Sequence of chain 1.A:
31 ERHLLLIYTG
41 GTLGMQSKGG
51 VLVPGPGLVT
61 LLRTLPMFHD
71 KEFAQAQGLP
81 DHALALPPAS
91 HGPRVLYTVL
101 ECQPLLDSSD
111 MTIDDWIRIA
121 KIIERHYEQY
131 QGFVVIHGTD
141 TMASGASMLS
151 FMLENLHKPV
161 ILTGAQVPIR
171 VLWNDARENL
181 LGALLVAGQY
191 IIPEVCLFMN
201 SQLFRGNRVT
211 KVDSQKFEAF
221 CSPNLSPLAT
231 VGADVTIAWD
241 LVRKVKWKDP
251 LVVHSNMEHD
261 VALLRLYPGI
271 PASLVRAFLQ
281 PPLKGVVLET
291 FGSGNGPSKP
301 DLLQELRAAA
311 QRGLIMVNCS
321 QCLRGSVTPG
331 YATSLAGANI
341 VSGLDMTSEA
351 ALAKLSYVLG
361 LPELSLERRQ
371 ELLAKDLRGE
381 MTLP

Sequence of chain 1.D:
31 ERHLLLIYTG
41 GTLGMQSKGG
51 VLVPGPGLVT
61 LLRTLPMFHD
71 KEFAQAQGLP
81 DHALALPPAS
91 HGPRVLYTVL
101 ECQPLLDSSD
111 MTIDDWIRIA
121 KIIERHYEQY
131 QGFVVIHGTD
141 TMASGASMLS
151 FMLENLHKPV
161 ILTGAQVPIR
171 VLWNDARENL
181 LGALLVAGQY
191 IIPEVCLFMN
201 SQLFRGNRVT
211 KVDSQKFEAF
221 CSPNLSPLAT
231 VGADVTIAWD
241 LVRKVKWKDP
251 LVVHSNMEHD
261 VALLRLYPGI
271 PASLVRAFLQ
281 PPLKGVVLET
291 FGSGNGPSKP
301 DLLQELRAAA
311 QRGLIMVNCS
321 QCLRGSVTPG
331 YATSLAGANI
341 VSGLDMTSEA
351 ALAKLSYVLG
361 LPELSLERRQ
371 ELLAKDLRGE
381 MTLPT

A small-molecule ligand and the protein it binds are described below.
Small molecule (SMILES): N[C@@H](CC(=O)O)C(=O)O

Binding-site contacts:
Ligand atom N contacts residue ASN295 of chain 1.A at 3.8 Å.
Ligand atom C contacts residue SER108 of chain 1.D at 3.5 Å.
Ligand atom OXT contacts residue THR42 of chain 1.D at 4.0 Å.
Ligand atom OD2 contacts residue THR139 of chain 1.D at 2.7 Å (h-bond).
Ligand atom CB contacts residue ASP140 of chain 1.D at 3.6 Å.
Ligand atom CB contacts residue THR42 of chain 1.D at 3.2 Å.
Ligand atom OD1 contacts residue THR139 of chain 1.D at 3.0 Å (h-bond).
Ligand atom CA contacts residue ASP107 of chain 1.D at 3.9 Å.
Ligand atom C contacts residue ASP107 of chain 1.D at 3.5 Å.
Ligand atom CG contacts residue THR139 of chain 1.D at 3.0 Å.
Ligand atom OXT contacts residue GLY41 of chain 1.D at 3.2 Å.
Ligand atom OD2 contacts residue ALA165 of chain 1.D at 3.2 Å (h-bond).
Ligand atom N contacts residue ASP107 of chain 1.D at 3.1 Å (salt-bridge).
Ligand atom OD2 contacts residue GLN166 of chain 1.D at 3.8 Å.
Ligand atom O contacts residue THR139 of chain 1.D at 3.2 Å (h-bond).
Ligand atom OD1 contacts residue GLY41 of chain 1.D at 4.0 Å.
Ligand atom OD1 contacts residue GLY138 of chain 1.D at 3.3 Å.
Ligand atom OD1 contacts residue ALA165 of chain 1.D at 4.0 Å.
Ligand atom C contacts residue THR139 of chain 1.D at 3.9 Å.
Ligand atom C contacts residue ASP140 of chain 1.D at 3.9 Å.
Ligand atom CG contacts residue ALA165 of chain 1.D at 3.9 Å (hydrophobic).
Ligand atom OXT contacts residue MET45 of chain 1.D at 3.8 Å.
Ligand atom O contacts residue GLY138 of chain 1.D at 3.3 Å.
Ligand atom OXT contacts residue GLY138 of chain 1.D at 3.3 Å.
Ligand atom O contacts residue ASP107 of chain 1.D at 3.9 Å.
Ligand atom N contacts residue TYR331 of chain 1.A at 3.7 Å.
Ligand atom N contacts residue ASP140 of chain 1.D at 2.8 Å (salt-bridge).
Ligand atom OD1 contacts residue THR42 of chain 1.D at 2.9 Å (h-bond).
Ligand atom O contacts residue ASP140 of chain 1.D at 3.0 Å (salt-bridge).
Ligand atom C contacts residue GLY138 of chain 1.D at 3.5 Å.
Ligand atom CB contacts residue THR139 of chain 1.D at 3.5 Å.
Ligand atom CA contacts residue ASP140 of chain 1.D at 3.7 Å.
Ligand atom OXT contacts residue ASP107 of chain 1.D at 3.5 Å (salt-bridge).
Ligand atom O contacts residue SER108 of chain 1.D at 2.5 Å (h-bond).
Ligand atom CA contacts residue TYR331 of chain 1.A at 3.9 Å (hydrophobic).
Ligand atom CB contacts residue TYR331 of chain 1.A at 4.0 Å (hydrophobic).
Ligand atom CA contacts residue THR42 of chain 1.D at 3.3 Å.
Ligand atom OD2 contacts residue THR42 of chain 1.D at 3.0 Å (h-bond).
Ligand atom OXT contacts residue SER108 of chain 1.D at 3.0 Å (h-bond).
Ligand atom CG contacts residue THR42 of chain 1.D at 2.7 Å.